Binding-site contacts:
Ligand atom O5' contacts residue PRO422 of chain 1.GA at 3.8 Å.
Ligand atom C1' contacts residue PRO201 of chain 1.GA at 4.3 Å (hydrophobic).
Ligand atom O1P contacts residue HIS419 of chain 1.GA at 4.3 Å.
Ligand atom C5 contacts residue PRO201 of chain 1.GA at 4.0 Å (hydrophobic).
Ligand atom N7 contacts residue PRO201 of chain 1.GA at 4.1 Å.
Ligand atom C2 contacts residue PRO201 of chain 1.GA at 4.2 Å (hydrophobic).
Ligand atom N6 contacts residue PRO422 of chain 1.GA at 3.2 Å (h-bond).
Ligand atom N1 contacts residue VAL200 of chain 1.GA at 3.9 Å.
Ligand atom N7 contacts residue HIS421 of chain 1.GA at 4.0 Å.
Ligand atom N3 contacts residue PRO201 of chain 1.GA at 4.0 Å.
Ligand atom N1 contacts residue GLY430 of chain 1.GA at 2.9 Å (h-bond).
Ligand atom N6 contacts residue GLY430 of chain 1.GA at 3.0 Å (h-bond).
Ligand atom P contacts residue HIS421 of chain 1.GA at 3.6 Å.
Ligand atom C8 contacts residue HIS421 of chain 1.GA at 3.8 Å.
Ligand atom N6 contacts residue PRO424 of chain 1.GA at 4.1 Å.
Ligand atom N9 contacts residue PRO422 of chain 1.GA at 4.3 Å.
Ligand atom O1P contacts residue HIS421 of chain 1.GA at 4.1 Å.
Ligand atom C3' contacts residue PRO422 of chain 1.GA at 3.7 Å (hydrophobic).
Ligand atom C2 contacts residue VAL200 of chain 1.GA at 4.4 Å (hydrophobic).
Ligand atom N9 contacts residue PRO201 of chain 1.GA at 3.8 Å.
Ligand atom C5' contacts residue HIS421 of chain 1.GA at 3.7 Å.
Ligand atom C6 contacts residue PRO422 of chain 1.GA at 3.4 Å (hydrophobic).
Ligand atom N3 contacts residue PRO422 of chain 1.GA at 4.4 Å.
Ligand atom O5' contacts residue HIS421 of chain 1.GA at 3.0 Å (h-bond).
Ligand atom C6 contacts residue SER423 of chain 1.GA at 4.2 Å.
Ligand atom N1 contacts residue PRO422 of chain 1.GA at 3.6 Å.
Ligand atom C2 contacts residue GLY430 of chain 1.GA at 3.6 Å.
Ligand atom C8 contacts residue PRO201 of chain 1.GA at 3.9 Å (hydrophobic).
Ligand atom N6 contacts residue SER423 of chain 1.GA at 3.5 Å.
Ligand atom C6 contacts residue GLY430 of chain 1.GA at 3.9 Å.
Ligand atom C4 contacts residue PRO422 of chain 1.GA at 4.2 Å (hydrophobic).
Ligand atom O4' contacts residue HIS421 of chain 1.GA at 4.2 Å.
Ligand atom P contacts residue PHE420 of chain 1.GA at 4.2 Å.
Ligand atom C6 contacts residue VAL200 of chain 1.GA at 4.2 Å (hydrophobic).
Ligand atom N6 contacts residue PHE429 of chain 1.GA at 4.1 Å.
Ligand atom C5 contacts residue PRO422 of chain 1.GA at 4.0 Å (hydrophobic).
Ligand atom C6 contacts residue PRO201 of chain 1.GA at 4.3 Å (hydrophobic).
Ligand atom N7 contacts residue SER423 of chain 1.GA at 4.0 Å.
Ligand atom O5' contacts residue PHE420 of chain 1.GA at 4.2 Å.
Ligand atom C4 contacts residue PRO201 of chain 1.GA at 3.9 Å (hydrophobic).

Sequence of chain 1.GA:
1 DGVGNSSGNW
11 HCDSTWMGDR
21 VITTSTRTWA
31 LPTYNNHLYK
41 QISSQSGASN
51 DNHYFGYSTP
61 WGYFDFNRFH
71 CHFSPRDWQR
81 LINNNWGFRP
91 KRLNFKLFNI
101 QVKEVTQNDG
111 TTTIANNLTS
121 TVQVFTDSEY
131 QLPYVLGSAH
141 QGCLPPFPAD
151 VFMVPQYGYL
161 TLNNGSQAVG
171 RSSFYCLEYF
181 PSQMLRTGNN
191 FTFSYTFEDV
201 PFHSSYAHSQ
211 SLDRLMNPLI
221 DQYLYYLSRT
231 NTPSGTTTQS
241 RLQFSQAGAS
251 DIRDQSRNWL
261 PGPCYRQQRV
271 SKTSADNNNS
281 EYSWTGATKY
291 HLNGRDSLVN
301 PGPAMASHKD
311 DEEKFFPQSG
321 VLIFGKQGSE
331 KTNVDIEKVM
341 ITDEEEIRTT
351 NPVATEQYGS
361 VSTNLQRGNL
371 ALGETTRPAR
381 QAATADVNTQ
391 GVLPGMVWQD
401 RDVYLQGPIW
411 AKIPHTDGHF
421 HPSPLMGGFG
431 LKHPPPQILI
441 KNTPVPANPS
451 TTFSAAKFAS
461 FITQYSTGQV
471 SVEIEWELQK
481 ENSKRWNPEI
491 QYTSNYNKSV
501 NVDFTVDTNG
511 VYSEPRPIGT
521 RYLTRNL

The small molecule below binds the protein below.
Small molecule (SMILES): Nc1ncnc2c1ncn2[C@H]1C[C@H](O)[C@@H](COP(=O)(O)O)O1